Sequence of chain 45.A:
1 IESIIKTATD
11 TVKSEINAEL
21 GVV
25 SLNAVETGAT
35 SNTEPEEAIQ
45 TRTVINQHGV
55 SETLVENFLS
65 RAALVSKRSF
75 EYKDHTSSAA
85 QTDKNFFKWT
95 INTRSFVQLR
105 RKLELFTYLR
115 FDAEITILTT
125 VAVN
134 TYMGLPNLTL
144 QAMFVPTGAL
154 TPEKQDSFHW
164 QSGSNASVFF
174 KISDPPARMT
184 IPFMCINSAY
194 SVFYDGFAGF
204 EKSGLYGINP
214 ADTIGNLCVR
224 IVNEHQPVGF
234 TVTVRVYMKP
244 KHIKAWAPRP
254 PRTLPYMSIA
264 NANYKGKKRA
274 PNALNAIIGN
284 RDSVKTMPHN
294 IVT

Binding-site contacts:
Ligand atom C10 contacts residue ASP232 of chain 45.B at 3.6 Å.
Ligand atom C10 contacts residue LYS270 of chain 45.A at 3.6 Å.
Ligand atom O1B contacts residue ASP91 of chain 45.B at 3.8 Å.
Ligand atom C5 contacts residue PRO231 of chain 45.B at 3.4 Å (hydrophobic).
Ligand atom O4 contacts residue ASP91 of chain 45.B at 2.4 Å (salt-bridge).
Ligand atom C3 contacts residue ARG104 of chain 45.B at 3.8 Å.
Ligand atom O4 contacts residue ARG95 of chain 45.B at 3.3 Å (salt-bridge).
Ligand atom O10 contacts residue ASN275 of chain 45.A at 2.7 Å (h-bond).
Ligand atom C7 contacts residue ASN180 of chain 45.B at 3.5 Å.
Ligand atom C10 contacts residue ASN275 of chain 45.A at 3.2 Å.
Ligand atom C11 contacts residue PRO231 of chain 45.B at 3.5 Å (hydrophobic).
Ligand atom C10 contacts residue PRO231 of chain 45.B at 3.5 Å (hydrophobic).
Ligand atom O1B contacts residue ARG104 of chain 45.B at 2.4 Å (salt-bridge).
Ligand atom C8 contacts residue ASN180 of chain 45.B at 3.0 Å.
Ligand atom O3 contacts residue GLY282 of chain 45.A at 3.3 Å.
Ligand atom C4 contacts residue PRO274 of chain 45.A at 3.8 Å (hydrophobic).
Ligand atom C3 contacts residue PRO274 of chain 45.A at 3.7 Å (hydrophobic).
Ligand atom C11 contacts residue ILE233 of chain 45.B at 3.5 Å (hydrophobic).
Ligand atom O7 contacts residue ASN180 of chain 45.B at 3.2 Å (h-bond).
Ligand atom C5 contacts residue ASN275 of chain 45.A at 3.5 Å.
Ligand atom C4 contacts residue PRO231 of chain 45.B at 3.4 Å (hydrophobic).
Ligand atom N5 contacts residue ASN275 of chain 45.A at 3.5 Å (h-bond).
Ligand atom C3 contacts residue ARG95 of chain 45.B at 3.8 Å.
Ligand atom O4 contacts residue ASN275 of chain 45.A at 2.8 Å (h-bond).
Ligand atom O10 contacts residue LYS270 of chain 45.A at 3.0 Å (salt-bridge).
Ligand atom C6 contacts residue PRO231 of chain 45.B at 3.8 Å (hydrophobic).
Ligand atom O4 contacts residue ASP232 of chain 45.B at 2.9 Å (salt-bridge).
Ligand atom O6 contacts residue ASP91 of chain 45.B at 3.2 Å.
Ligand atom C1 contacts residue ARG104 of chain 45.B at 3.4 Å.
Ligand atom O6 contacts residue PRO274 of chain 45.A at 3.8 Å.
Ligand atom C4 contacts residue ASN275 of chain 45.A at 3.7 Å.
Ligand atom C4 contacts residue ASP91 of chain 45.B at 3.4 Å.
Ligand atom O3 contacts residue PRO274 of chain 45.A at 3.6 Å.
Ligand atom C11 contacts residue GLY234 of chain 45.B at 3.7 Å.
Ligand atom C4 contacts residue ASP232 of chain 45.B at 3.5 Å.
Ligand atom C11 contacts residue ASP232 of chain 45.B at 3.4 Å.
Ligand atom C4 contacts residue ARG104 of chain 45.B at 3.7 Å.
Ligand atom O7 contacts residue LYS270 of chain 45.A at 3.4 Å (salt-bridge).
Ligand atom N5 contacts residue PRO231 of chain 45.B at 2.6 Å (h-bond).
Ligand atom O7 contacts residue PRO274 of chain 45.A at 3.5 Å.

The protein below binds the small molecule below.
Small molecule (SMILES): CC(=O)N[C@@H]1[C@@H](O)[C@H](O[C@@H]2O[C@H](CO[C@]3(C(=O)O)C[C@H](O)[C@@H](NC(C)=O)[C@H]([C@H](O)[C@H](O)CO)O3)[C@H](O)[C@H](O)[C@H]2O)[C@@H](CO)O[C@H]1O

Sequence of chain 45.B:
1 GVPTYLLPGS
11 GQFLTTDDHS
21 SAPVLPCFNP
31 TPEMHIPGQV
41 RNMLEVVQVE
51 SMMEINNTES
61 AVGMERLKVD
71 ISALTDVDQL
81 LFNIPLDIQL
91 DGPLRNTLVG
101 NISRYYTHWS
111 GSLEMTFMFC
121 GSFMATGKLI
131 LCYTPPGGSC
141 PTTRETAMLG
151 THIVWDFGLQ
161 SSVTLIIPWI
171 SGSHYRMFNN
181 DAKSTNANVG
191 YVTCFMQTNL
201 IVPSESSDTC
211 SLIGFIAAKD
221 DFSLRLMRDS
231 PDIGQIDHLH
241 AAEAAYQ